This protein binds this small molecule.
Small molecule (SMILES): COCC(CCO[C@H]1CC[C@@]2(C)C(=CC[C@H]3[C@@H]4C[C@@H]5O[C@]6(CC[C@@H](C)CO6)[C@@H](C)[C@@H]5[C@@]4(C)CC[C@@H]32)C1)COC

Sequence of chain 1.D:
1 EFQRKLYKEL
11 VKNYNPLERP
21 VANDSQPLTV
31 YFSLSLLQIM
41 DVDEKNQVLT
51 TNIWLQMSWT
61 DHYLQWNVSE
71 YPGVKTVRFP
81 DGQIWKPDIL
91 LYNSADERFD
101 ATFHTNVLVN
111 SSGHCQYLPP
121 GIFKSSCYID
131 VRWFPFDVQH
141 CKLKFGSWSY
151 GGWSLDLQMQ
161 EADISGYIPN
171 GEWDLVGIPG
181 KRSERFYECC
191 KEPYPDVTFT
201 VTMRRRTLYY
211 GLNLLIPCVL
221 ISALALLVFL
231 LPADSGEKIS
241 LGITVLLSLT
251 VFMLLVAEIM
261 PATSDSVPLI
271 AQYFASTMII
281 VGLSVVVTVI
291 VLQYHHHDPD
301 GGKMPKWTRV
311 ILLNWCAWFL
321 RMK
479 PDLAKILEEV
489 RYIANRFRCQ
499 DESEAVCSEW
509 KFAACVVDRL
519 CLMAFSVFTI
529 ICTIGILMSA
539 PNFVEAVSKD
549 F

Binding-site contacts:
Ligand atom C23 contacts residue TRP318 of chain 1.D at 4.0 Å (hydrophobic).
Ligand atom C01 contacts residue PHE319 of chain 1.D at 4.0 Å (hydrophobic).
Ligand atom C48 contacts residue TRP318 of chain 1.D at 3.7 Å (hydrophobic).
Ligand atom C50 contacts residue TRP318 of chain 1.D at 3.3 Å (hydrophobic).
Ligand atom O80 contacts residue ALA522 of chain 1.D at 4.4 Å.
Ligand atom C19 contacts residue TRP315 of chain 1.D at 4.1 Å (hydrophobic).
Ligand atom C75 contacts residue LEU518 of chain 1.D at 4.5 Å (hydrophobic).
Ligand atom C81 contacts residue ALA522 of chain 1.D at 4.0 Å (hydrophobic).
Ligand atom C18 contacts residue TRP315 of chain 1.D at 3.9 Å (hydrophobic).
Ligand atom C74 contacts residue PHE319 of chain 1.D at 4.4 Å (hydrophobic).
Ligand atom O25 contacts residue TRP315 of chain 1.D at 4.2 Å.
Ligand atom C79 contacts residue ALA522 of chain 1.D at 3.7 Å (hydrophobic).
Ligand atom C17 contacts residue TRP315 of chain 1.D at 3.8 Å (hydrophobic).
Ligand atom O49 contacts residue TRP318 of chain 1.D at 3.4 Å.
Ligand atom C75 contacts residue PHE319 of chain 1.D at 4.0 Å (hydrophobic).
Ligand atom C75 contacts residue MET521 of chain 1.D at 4.2 Å (hydrophobic).
Ligand atom C02 contacts residue PHE319 of chain 1.D at 4.1 Å (hydrophobic).
Ligand atom C18 contacts residue TRP318 of chain 1.D at 4.3 Å (hydrophobic).
Ligand atom C09 contacts residue PHE319 of chain 1.D at 3.3 Å (hydrophobic).
Ligand atom C21 contacts residue TRP315 of chain 1.D at 3.4 Å (hydrophobic).
Ligand atom C10 contacts residue PHE319 of chain 1.D at 3.1 Å (hydrophobic).
Ligand atom C78 contacts residue ALA522 of chain 1.D at 3.8 Å (hydrophobic).
Ligand atom O20 contacts residue TRP315 of chain 1.D at 3.7 Å.